Sequence of chain 1.B:
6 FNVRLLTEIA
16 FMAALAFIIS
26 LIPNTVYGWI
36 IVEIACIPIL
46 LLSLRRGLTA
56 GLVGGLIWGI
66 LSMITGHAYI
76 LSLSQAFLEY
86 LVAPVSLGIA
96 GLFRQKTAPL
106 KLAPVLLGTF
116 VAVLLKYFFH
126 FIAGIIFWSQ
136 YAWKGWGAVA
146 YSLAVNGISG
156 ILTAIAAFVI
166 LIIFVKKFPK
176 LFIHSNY

Binding-site contacts:
Ligand atom C28 contacts residue HIS125 of chain 1.B at 3.5 Å.
Ligand atom C6 contacts residue HIS125 of chain 1.B at 3.6 Å.
Ligand atom C02 contacts residue TYR85 of chain 1.B at 3.8 Å (hydrophobic).
Ligand atom C6A contacts residue TRP34 of chain 1.B at 3.7 Å (hydrophobic).
Ligand atom C5 contacts residue PG41 of chain 1.FA at 3.8 Å.
Ligand atom N3A contacts residue GLY129 of chain 1.B at 3.3 Å.
Ligand atom C30 contacts residue PG41 of chain 1.FA at 3.2 Å.
Ligand atom N4A contacts residue ASN151 of chain 1.B at 3.8 Å.
Ligand atom C6 contacts residue TYR85 of chain 1.B at 3.5 Å (hydrophobic).
Ligand atom N3A contacts residue ASN151 of chain 1.B at 3.1 Å (h-bond).
Ligand atom C01 contacts residue GLU84 of chain 1.B at 3.4 Å.
Ligand atom O31 contacts residue TYR85 of chain 1.B at 3.7 Å.
Ligand atom C4 contacts residue PG41 of chain 1.FA at 3.6 Å.
Ligand atom C4A contacts residue ASN151 of chain 1.B at 3.8 Å.
Ligand atom O31 contacts residue PG41 of chain 1.FA at 3.4 Å.
Ligand atom C4A contacts residue HIS125 of chain 1.B at 3.8 Å.
Ligand atom C02 contacts residue GLU38 of chain 1.B at 3.4 Å.
Ligand atom C28 contacts residue ILE36 of chain 1.B at 3.8 Å (hydrophobic).
Ligand atom C7A contacts residue GLU84 of chain 1.B at 3.4 Å.
Ligand atom C4 contacts residue GLU84 of chain 1.B at 3.5 Å.
Ligand atom C6A contacts residue PG41 of chain 1.FA at 3.5 Å.
Ligand atom N1A contacts residue TRP133 of chain 1.B at 3.5 Å.
Ligand atom N4A contacts residue GLY129 of chain 1.B at 3.8 Å.
Ligand atom CM2 contacts residue TYR146 of chain 1.B at 3.4 Å (hydrophobic).
Ligand atom C2A contacts residue TRP133 of chain 1.B at 3.5 Å (hydrophobic).
Ligand atom C5 contacts residue HIS125 of chain 1.B at 3.4 Å.
Ligand atom C5A contacts residue TRP133 of chain 1.B at 3.3 Å (hydrophobic).
Ligand atom C28 contacts residue PG41 of chain 1.FA at 3.7 Å.
Ligand atom CM2 contacts residue TRP133 of chain 1.B at 3.7 Å (hydrophobic).
Ligand atom N4A contacts residue GLU84 of chain 1.B at 2.8 Å (salt-bridge).
Ligand atom N3A contacts residue TRP133 of chain 1.B at 3.6 Å.
Ligand atom N4A contacts residue HIS125 of chain 1.B at 2.8 Å (h-bond).
Ligand atom C6A contacts residue TRP133 of chain 1.B at 3.3 Å (hydrophobic).
Ligand atom C7A contacts residue TRP133 of chain 1.B at 3.4 Å (hydrophobic).
Ligand atom C2 contacts residue PG41 of chain 1.FA at 3.1 Å.
Ligand atom C01 contacts residue PG41 of chain 1.FA at 3.6 Å.
Ligand atom C2 contacts residue ASN151 of chain 1.B at 3.6 Å.
Ligand atom C30 contacts residue HIS125 of chain 1.B at 3.7 Å.
Ligand atom C4A contacts residue TRP133 of chain 1.B at 3.3 Å (hydrophobic).
Ligand atom N4A contacts residue TRP133 of chain 1.B at 3.7 Å.

This small molecule binds to this protein.
Small molecule (SMILES): Cc1ncc(Cc2cccc(CCO)c2)c(N)n1